Binding-site contacts:
Ligand atom O7 contacts residue TYR512 of chain 1.B at 3.0 Å (h-bond).
Ligand atom C2 contacts residue GLN456 of chain 1.B at 3.9 Å.
Ligand atom C3 contacts residue ASN568 of chain 1.B at 3.8 Å.
Ligand atom N2 contacts residue ASN568 of chain 1.B at 3.0 Å (h-bond).
Ligand atom C3 contacts residue ASP538 of chain 1.B at 3.8 Å.
Ligand atom O5 contacts residue ASN568 of chain 1.B at 2.4 Å (h-bond).
Ligand atom C8 contacts residue THR516 of chain 1.B at 4.0 Å.
Ligand atom N2 contacts residue ASP538 of chain 1.B at 2.8 Å (salt-bridge).
Ligand atom C7 contacts residue GLN456 of chain 1.B at 4.0 Å.
Ligand atom O6 contacts residue GLU590 of chain 1.B at 2.7 Å (salt-bridge).
Ligand atom C2 contacts residue ASP538 of chain 1.B at 3.5 Å.
Ligand atom O7 contacts residue ASN568 of chain 1.B at 3.9 Å.
Ligand atom C7 contacts residue TYR512 of chain 1.B at 4.0 Å (hydrophobic).
Ligand atom C4 contacts residue GLN456 of chain 1.B at 3.9 Å.
Ligand atom O5 contacts residue LYS454 of chain 1.B at 3.8 Å.
Ligand atom C7 contacts residue SER540 of chain 1.B at 3.4 Å.
Ligand atom C8 contacts residue SER540 of chain 1.B at 3.4 Å.
Ligand atom C5 contacts residue ASN568 of chain 1.B at 3.7 Å.
Ligand atom C6 contacts residue GLU590 of chain 1.B at 3.5 Å.
Ligand atom O3 contacts residue GLN456 of chain 1.B at 2.9 Å (h-bond).
Ligand atom C1 contacts residue ASP538 of chain 1.B at 3.7 Å.
Ligand atom O3 contacts residue LYS454 of chain 1.B at 3.4 Å (salt-bridge).
Ligand atom C1 contacts residue LYS454 of chain 1.B at 3.9 Å.
Ligand atom C8 contacts residue ASP538 of chain 1.B at 3.7 Å.
Ligand atom O4 contacts residue LYS454 of chain 1.B at 3.5 Å (salt-bridge).
Ligand atom C7 contacts residue ASP538 of chain 1.B at 3.7 Å.
Ligand atom C1 contacts residue SER540 of chain 1.B at 4.0 Å.
Ligand atom O7 contacts residue GLN456 of chain 1.B at 3.4 Å.
Ligand atom C3 contacts residue GLN456 of chain 1.B at 3.7 Å.
Ligand atom C7 contacts residue ASN568 of chain 1.B at 3.7 Å.
Ligand atom C2 contacts residue ASN568 of chain 1.B at 2.5 Å.
Ligand atom C1 contacts residue ASN568 of chain 1.B at 1.4 Å.
Ligand atom C2 contacts residue LYS454 of chain 1.B at 4.0 Å.
Ligand atom O5 contacts residue GLN456 of chain 1.B at 3.8 Å.
Ligand atom C6 contacts residue VAL566 of chain 1.B at 3.6 Å (hydrophobic).
Ligand atom O6 contacts residue VAL592 of chain 1.B at 3.6 Å.
Ligand atom O7 contacts residue LYS454 of chain 1.B at 4.0 Å.
Ligand atom O7 contacts residue SER540 of chain 1.B at 3.9 Å.
Ligand atom N2 contacts residue SER540 of chain 1.B at 3.4 Å (h-bond).
Ligand atom O5 contacts residue VAL592 of chain 1.B at 3.7 Å.

Sequence of chain 1.B:
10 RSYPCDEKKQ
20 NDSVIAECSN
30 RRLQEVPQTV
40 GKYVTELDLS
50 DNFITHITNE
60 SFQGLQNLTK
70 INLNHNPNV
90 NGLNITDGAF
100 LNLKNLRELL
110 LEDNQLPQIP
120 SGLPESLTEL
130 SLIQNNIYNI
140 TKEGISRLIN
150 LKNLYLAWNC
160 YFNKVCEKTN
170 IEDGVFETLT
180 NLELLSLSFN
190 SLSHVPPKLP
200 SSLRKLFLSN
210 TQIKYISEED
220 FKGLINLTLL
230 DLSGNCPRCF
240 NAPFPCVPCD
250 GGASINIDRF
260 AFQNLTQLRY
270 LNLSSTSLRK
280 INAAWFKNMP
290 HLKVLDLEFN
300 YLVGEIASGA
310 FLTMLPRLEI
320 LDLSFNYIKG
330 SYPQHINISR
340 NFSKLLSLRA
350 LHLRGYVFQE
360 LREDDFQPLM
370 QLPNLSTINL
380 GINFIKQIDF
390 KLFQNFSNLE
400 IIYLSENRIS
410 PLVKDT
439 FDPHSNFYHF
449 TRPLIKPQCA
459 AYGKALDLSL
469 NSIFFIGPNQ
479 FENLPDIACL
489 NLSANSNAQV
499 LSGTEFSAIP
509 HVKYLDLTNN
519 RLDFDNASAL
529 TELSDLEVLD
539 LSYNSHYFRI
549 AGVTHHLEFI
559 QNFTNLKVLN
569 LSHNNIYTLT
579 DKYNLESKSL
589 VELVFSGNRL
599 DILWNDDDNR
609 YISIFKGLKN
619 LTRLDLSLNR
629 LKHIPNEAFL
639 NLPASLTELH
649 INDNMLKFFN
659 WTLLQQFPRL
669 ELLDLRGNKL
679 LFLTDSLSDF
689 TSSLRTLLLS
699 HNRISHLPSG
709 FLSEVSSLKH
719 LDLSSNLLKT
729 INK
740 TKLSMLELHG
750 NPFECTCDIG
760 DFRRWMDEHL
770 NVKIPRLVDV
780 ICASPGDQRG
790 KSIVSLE

This protein binds this small molecule.
Small molecule (SMILES): CC(=O)N[C@H]1[C@H](O[C@H]2[C@H](O)[C@@H](NC(C)=O)CO[C@@H]2CO)O[C@H](CO)[C@@H](O[C@@H]2O[C@H](CO[C@H]3O[C@H](CO)[C@@H](O)[C@H](O)[C@@H]3O)[C@@H](O)[C@H](O)[C@@H]2O)[C@@H]1O